This small molecule binds to this protein.
Small molecule (SMILES): CC[C@H](C)[C@H](N)C(=O)N[C@@H](CCSC)C(=O)N[C@@H](CC(=O)O)C(=O)N[C@@H](CCC(N)=O)C(=O)N[C@H](C(=O)N1CCC[C@H]1C(=O)N[C@@H](Cc1ccccc1)C(=O)N[C@@H](CO)C(=O)N[C@H](C(=O)O)C(C)C)C(C)C

Sequence of chain 2.B:
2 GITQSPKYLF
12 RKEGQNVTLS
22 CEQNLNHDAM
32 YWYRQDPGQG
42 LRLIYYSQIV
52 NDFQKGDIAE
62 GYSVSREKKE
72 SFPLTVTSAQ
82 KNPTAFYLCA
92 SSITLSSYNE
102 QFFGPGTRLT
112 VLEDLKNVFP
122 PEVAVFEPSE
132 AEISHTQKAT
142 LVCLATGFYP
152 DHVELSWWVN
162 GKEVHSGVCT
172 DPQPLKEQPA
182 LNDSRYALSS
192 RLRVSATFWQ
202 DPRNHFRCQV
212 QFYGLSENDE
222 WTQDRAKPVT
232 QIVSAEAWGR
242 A

Sequence of chain 2.C:
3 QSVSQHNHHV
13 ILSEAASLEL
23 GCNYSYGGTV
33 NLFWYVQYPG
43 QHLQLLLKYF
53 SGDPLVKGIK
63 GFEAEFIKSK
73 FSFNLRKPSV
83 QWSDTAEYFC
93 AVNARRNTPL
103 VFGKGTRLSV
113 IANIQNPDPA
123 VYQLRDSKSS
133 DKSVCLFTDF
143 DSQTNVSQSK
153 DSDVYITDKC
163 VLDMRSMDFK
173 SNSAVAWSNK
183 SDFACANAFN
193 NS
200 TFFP

Sequence of chain 1.A:
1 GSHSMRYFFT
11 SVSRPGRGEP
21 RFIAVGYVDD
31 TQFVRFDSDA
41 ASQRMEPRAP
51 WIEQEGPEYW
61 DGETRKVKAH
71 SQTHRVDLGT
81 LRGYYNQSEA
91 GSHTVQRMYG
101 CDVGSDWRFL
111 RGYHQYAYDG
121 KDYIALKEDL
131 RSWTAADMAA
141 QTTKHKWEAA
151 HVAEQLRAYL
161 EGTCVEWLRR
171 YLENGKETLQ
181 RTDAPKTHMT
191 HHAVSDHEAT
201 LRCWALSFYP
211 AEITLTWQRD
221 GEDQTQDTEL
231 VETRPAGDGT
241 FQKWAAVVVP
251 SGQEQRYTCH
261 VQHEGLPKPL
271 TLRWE

Binding-site contacts:
Ligand atom NE2 contacts residue SER98 of chain 2.B at 2.9 Å (h-bond).
Ligand atom C contacts residue TYR159 of chain 1.A at 3.5 Å (hydrophobic).
Ligand atom N contacts residue ASP77 of chain 1.A at 2.8 Å (salt-bridge).
Ligand atom N contacts residue TYR171 of chain 1.A at 2.7 Å (h-bond).
Ligand atom CE1 contacts residue ILE94 of chain 2.B at 3.4 Å (hydrophobic).
Ligand atom CB contacts residue ASP77 of chain 1.A at 3.4 Å.
Ligand atom C contacts residue TYR7 of chain 1.A at 3.1 Å (hydrophobic).
Ligand atom OG contacts residue ASP29 of chain 2.B at 2.9 Å (salt-bridge).
Ligand atom CA contacts residue ASP77 of chain 1.A at 3.4 Å.
Ligand atom CD1 contacts residue ASP29 of chain 2.B at 3.2 Å.
Ligand atom N contacts residue TYR7 of chain 1.A at 3.3 Å (h-bond).
Ligand atom CG contacts residue TYR159 of chain 1.A at 3.4 Å (hydrophobic).
Ligand atom OE1 contacts residue SER98 of chain 2.B at 3.0 Å (h-bond).
Ligand atom OD1 contacts residue TYR159 of chain 1.A at 3.5 Å.
Ligand atom N contacts residue TYR99 of chain 1.A at 2.9 Å (h-bond).
Ligand atom OXT contacts residue THR143 of chain 1.A at 2.8 Å (h-bond).
Ligand atom O contacts residue LYS146 of chain 1.A at 2.8 Å (salt-bridge).
Ligand atom NE2 contacts residue ARG97 of chain 2.C at 3.4 Å.
Ligand atom CA contacts residue TYR7 of chain 1.A at 3.2 Å (hydrophobic).
Ligand atom O contacts residue LYS146 of chain 1.A at 3.1 Å (salt-bridge).
Ligand atom CB contacts residue GLU63 of chain 1.A at 3.4 Å.
Ligand atom O contacts residue TRP147 of chain 1.A at 3.4 Å.
Ligand atom CD1 contacts residue TRP167 of chain 1.A at 3.3 Å (hydrophobic).
Ligand atom CB contacts residue TYR99 of chain 1.A at 3.4 Å (hydrophobic).
Ligand atom OD2 contacts residue LEU156 of chain 1.A at 3.3 Å.
Ligand atom CG2 contacts residue TYR59 of chain 1.A at 3.4 Å (hydrophobic).
Ligand atom CG2 contacts residue ASP77 of chain 1.A at 3.3 Å.
Ligand atom CB contacts residue ASP29 of chain 2.B at 3.4 Å.
Ligand atom O contacts residue TYR7 of chain 1.A at 3.3 Å.
Ligand atom N contacts residue GLU63 of chain 1.A at 3.1 Å (salt-bridge).
Ligand atom N contacts residue TYR7 of chain 1.A at 3.4 Å (h-bond).
Ligand atom O contacts residue HIS70 of chain 1.A at 3.1 Å.
Ligand atom O contacts residue LYS66 of chain 1.A at 2.6 Å (salt-bridge).
Ligand atom N contacts residue ASP29 of chain 2.B at 3.1 Å (salt-bridge).
Ligand atom O contacts residue THR73 of chain 1.A at 3.0 Å (h-bond).
Ligand atom O contacts residue TRP147 of chain 1.A at 3.0 Å (h-bond).
Ligand atom O contacts residue TYR159 of chain 1.A at 2.8 Å (h-bond).
Ligand atom OG contacts residue LYS146 of chain 1.A at 3.1 Å (salt-bridge).
Ligand atom CZ contacts residue ASN27 of chain 2.B at 3.1 Å.
Ligand atom CA contacts residue TYR159 of chain 1.A at 3.4 Å (hydrophobic).